Binding-site contacts:
Ligand atom C4 contacts residue TYR72 of chain 1.B at 3.4 Å (hydrophobic).
Ligand atom C10 contacts residue LYS92 of chain 1.B at 4.0 Å.
Ligand atom C contacts residue PHE100 of chain 1.B at 4.0 Å (hydrophobic).
Ligand atom C7 contacts residue TYR72 of chain 1.B at 3.4 Å (hydrophobic).
Ligand atom C1 contacts residue ILE96 of chain 1.B at 4.0 Å (hydrophobic).
Ligand atom N1 contacts residue TYR72 of chain 1.B at 3.8 Å.
Ligand atom C contacts residue THR11 of chain 1.B at 3.7 Å.
Ligand atom C2 contacts residue TYR72 of chain 1.B at 3.6 Å (hydrophobic).
Ligand atom O contacts residue LYS92 of chain 1.B at 4.0 Å.
Ligand atom C5 contacts residue TYR72 of chain 1.B at 3.4 Å (hydrophobic).
Ligand atom N contacts residue ILE96 of chain 1.B at 4.2 Å.
Ligand atom C1 contacts residue TYR72 of chain 1.B at 3.7 Å (hydrophobic).
Ligand atom C11 contacts residue LYS92 of chain 1.B at 3.2 Å.
Ligand atom C5 contacts residue ILE96 of chain 1.B at 4.2 Å (hydrophobic).
Ligand atom C contacts residue ILE96 of chain 1.B at 3.9 Å (hydrophobic).
Ligand atom C contacts residue PRO9 of chain 1.B at 4.1 Å (hydrophobic).
Ligand atom C4 contacts residue ILE96 of chain 1.B at 3.9 Å (hydrophobic).
Ligand atom C6 contacts residue GLN74 of chain 1.B at 4.5 Å.
Ligand atom C6 contacts residue TYR72 of chain 1.B at 3.6 Å (hydrophobic).
Ligand atom C8 contacts residue THR11 of chain 1.B at 3.6 Å.
Ligand atom C4 contacts residue GLU87 of chain 1.B at 3.5 Å.
Ligand atom C2 contacts residue ILE96 of chain 1.B at 3.8 Å (hydrophobic).
Ligand atom C2 contacts residue PHE93 of chain 1.B at 4.2 Å (hydrophobic).
Ligand atom N contacts residue TYR72 of chain 1.B at 3.3 Å.
Ligand atom C3 contacts residue ILE96 of chain 1.B at 3.7 Å (hydrophobic).
Ligand atom C3 contacts residue PHE93 of chain 1.B at 4.0 Å (hydrophobic).
Ligand atom N1 contacts residue THR11 of chain 1.B at 2.7 Å (h-bond).
Ligand atom C1 contacts residue THR11 of chain 1.B at 4.2 Å.
Ligand atom C contacts residue TYR72 of chain 1.B at 4.0 Å (hydrophobic).
Ligand atom C5 contacts residue THR11 of chain 1.B at 3.6 Å.
Ligand atom C9 contacts residue THR11 of chain 1.B at 4.2 Å.
Ligand atom C8 contacts residue TYR72 of chain 1.B at 4.3 Å (hydrophobic).
Ligand atom C contacts residue PHE10 of chain 1.B at 3.8 Å (hydrophobic).
Ligand atom C3 contacts residue TYR72 of chain 1.B at 3.5 Å (hydrophobic).
Ligand atom C2 contacts residue PRO9 of chain 1.B at 4.0 Å (hydrophobic).
Ligand atom C6 contacts residue THR11 of chain 1.B at 3.5 Å.
Ligand atom C8 contacts residue GLN74 of chain 1.B at 3.8 Å.
Ligand atom C3 contacts residue GLU87 of chain 1.B at 4.1 Å.

A protein and the small-molecule ligand that binds it are described below.
Small molecule (SMILES): CC(=O)NCCc1cn2cccc(C)c2n1

Sequence of chain 1.B:
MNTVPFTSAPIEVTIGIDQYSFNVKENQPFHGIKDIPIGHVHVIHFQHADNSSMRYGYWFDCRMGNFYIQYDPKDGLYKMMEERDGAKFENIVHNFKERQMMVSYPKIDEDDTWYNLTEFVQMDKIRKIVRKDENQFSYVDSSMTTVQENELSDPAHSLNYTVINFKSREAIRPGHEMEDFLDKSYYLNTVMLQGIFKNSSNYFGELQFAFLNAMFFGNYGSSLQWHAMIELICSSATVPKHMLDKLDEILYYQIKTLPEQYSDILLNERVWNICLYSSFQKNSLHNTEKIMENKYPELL